The small molecule below binds the protein below.
Small molecule (SMILES): COc1cc2ncnc(N3CCC[C@@H](c4ccccc4)C3)c2cc1OCCc1ccc2ccccc2n1

Binding-site contacts:
Ligand atom C28 contacts residue MET281 of chain 1.A at 3.7 Å (hydrophobic).
Ligand atom C33 contacts residue GLY293 of chain 1.A at 3.7 Å.
Ligand atom C6 contacts residue PHE264 of chain 1.A at 3.7 Å (hydrophobic).
Ligand atom C28 contacts residue TYR261 of chain 1.A at 3.6 Å (hydrophobic).
Ligand atom C26 contacts residue MET281 of chain 1.A at 3.6 Å (hydrophobic).
Ligand atom C37 contacts residue MET281 of chain 1.A at 3.5 Å (hydrophobic).
Ligand atom C25 contacts residue VAL246 of chain 1.A at 3.7 Å (hydrophobic).
Ligand atom C25 contacts residue GLN294 of chain 1.A at 3.7 Å.
Ligand atom C19 contacts residue PHE297 of chain 1.A at 3.7 Å (hydrophobic).
Ligand atom C31 contacts residue GLY293 of chain 1.A at 3.5 Å.
Ligand atom C34 contacts residue VAL290 of chain 1.A at 3.7 Å (hydrophobic).
Ligand atom C33 contacts residue TYR261 of chain 1.A at 3.8 Å (hydrophobic).
Ligand atom C34 contacts residue TYR261 of chain 1.A at 3.8 Å (hydrophobic).
Ligand atom C30 contacts residue MET281 of chain 1.A at 3.5 Å (hydrophobic).
Ligand atom N8 contacts residue LEU203 of chain 1.A at 3.7 Å.
Ligand atom C21 contacts residue VAL301 of chain 1.A at 3.5 Å (hydrophobic).
Ligand atom N29 contacts residue GLY293 of chain 1.A at 3.5 Å.
Ligand atom C37 contacts residue PRO280 of chain 1.A at 3.6 Å (hydrophobic).
Ligand atom C2 contacts residue PHE297 of chain 1.A at 3.7 Å (hydrophobic).
Ligand atom N10 contacts residue LEU243 of chain 1.A at 3.7 Å.
Ligand atom C27 contacts residue TYR261 of chain 1.A at 3.5 Å (hydrophobic).
Ligand atom C36 contacts residue PRO280 of chain 1.A at 3.5 Å (hydrophobic).
Ligand atom C4 contacts residue PHE297 of chain 1.A at 3.6 Å (hydrophobic).
Ligand atom C28 contacts residue GLY293 of chain 1.A at 3.4 Å.
Ligand atom O24 contacts residue GLN294 of chain 1.A at 3.3 Å (h-bond).
Ligand atom C31 contacts residue MET281 of chain 1.A at 3.8 Å (hydrophobic).
Ligand atom C35 contacts residue GLU289 of chain 1.A at 3.8 Å.
Ligand atom C27 contacts residue GLY293 of chain 1.A at 3.4 Å.
Ligand atom C25 contacts residue PHE297 of chain 1.A at 3.7 Å (hydrophobic).
Ligand atom C30 contacts residue GLY293 of chain 1.A at 3.7 Å.
Ligand atom C3 contacts residue PHE297 of chain 1.A at 3.6 Å (hydrophobic).
Ligand atom O23 contacts residue GLN294 of chain 1.A at 3.1 Å (h-bond).
Ligand atom C5 contacts residue PHE297 of chain 1.A at 3.7 Å (hydrophobic).
Ligand atom C32 contacts residue MET281 of chain 1.A at 3.5 Å (hydrophobic).
Ligand atom C6 contacts residue PHE297 of chain 1.A at 3.5 Å (hydrophobic).
Ligand atom C26 contacts residue TYR261 of chain 1.A at 3.5 Å (hydrophobic).
Ligand atom C35 contacts residue LYS286 of chain 1.A at 3.6 Å.
Ligand atom C32 contacts residue GLY293 of chain 1.A at 3.8 Å.
Ligand atom C33 contacts residue MET281 of chain 1.A at 3.7 Å (hydrophobic).
Ligand atom N29 contacts residue TYR261 of chain 1.A at 2.9 Å (h-bond).

Sequence of chain 1.A:
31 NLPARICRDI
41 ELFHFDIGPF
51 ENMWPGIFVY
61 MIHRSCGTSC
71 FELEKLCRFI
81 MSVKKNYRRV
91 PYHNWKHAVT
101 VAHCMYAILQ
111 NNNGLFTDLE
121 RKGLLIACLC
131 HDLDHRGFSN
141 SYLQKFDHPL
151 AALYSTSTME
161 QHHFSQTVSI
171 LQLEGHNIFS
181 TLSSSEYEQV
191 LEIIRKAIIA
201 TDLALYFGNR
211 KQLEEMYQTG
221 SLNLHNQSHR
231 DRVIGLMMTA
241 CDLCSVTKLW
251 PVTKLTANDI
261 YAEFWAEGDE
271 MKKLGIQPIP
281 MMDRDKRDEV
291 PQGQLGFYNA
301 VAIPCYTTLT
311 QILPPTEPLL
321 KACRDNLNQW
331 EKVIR